Sequence of chain 2.B:
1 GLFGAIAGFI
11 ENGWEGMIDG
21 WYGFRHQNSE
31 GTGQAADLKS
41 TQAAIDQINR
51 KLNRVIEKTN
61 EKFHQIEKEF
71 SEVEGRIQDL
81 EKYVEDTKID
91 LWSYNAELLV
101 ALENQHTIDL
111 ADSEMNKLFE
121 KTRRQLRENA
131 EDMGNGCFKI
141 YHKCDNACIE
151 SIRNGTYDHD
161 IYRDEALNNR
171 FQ

The protein below binds the small molecule below.
Small molecule (SMILES): CC(=O)N[C@@H]1[C@@H](O)[C@H](O)[C@@H](CO)O[C@H]1O

Binding-site contacts:
Ligand atom O7 contacts residue ASN154 of chain 2.B at 3.1 Å (h-bond).
Ligand atom N2 contacts residue THR156 of chain 2.B at 4.1 Å.
Ligand atom C6 contacts residue ALA147 of chain 2.B at 3.2 Å (hydrophobic).
Ligand atom C2 contacts residue ASN154 of chain 2.B at 2.5 Å.
Ligand atom C1 contacts residue THR156 of chain 2.B at 3.5 Å.
Ligand atom O5 contacts residue GLU150 of chain 2.B at 3.1 Å.
Ligand atom C5 contacts residue ASN154 of chain 2.B at 3.7 Å.
Ligand atom C5 contacts residue GLU150 of chain 2.B at 4.2 Å.
Ligand atom O5 contacts residue SER151 of chain 2.B at 3.2 Å (h-bond).
Ligand atom C3 contacts residue ASN154 of chain 2.B at 3.8 Å.
Ligand atom C1 contacts residue ASN154 of chain 2.B at 1.5 Å.
Ligand atom O5 contacts residue THR156 of chain 2.B at 4.3 Å.
Ligand atom C4 contacts residue ASN154 of chain 2.B at 4.2 Å.
Ligand atom C7 contacts residue ASN154 of chain 2.B at 3.4 Å.
Ligand atom N2 contacts residue ASN154 of chain 2.B at 2.9 Å (h-bond).
Ligand atom O6 contacts residue ALA147 of chain 2.B at 3.5 Å (h-bond).
Ligand atom O6 contacts residue SER151 of chain 2.B at 4.5 Å.
Ligand atom O6 contacts residue GLU150 of chain 2.B at 3.3 Å.
Ligand atom C2 contacts residue THR156 of chain 2.B at 4.3 Å.
Ligand atom C6 contacts residue SER151 of chain 2.B at 4.1 Å.
Ligand atom C6 contacts residue GLU150 of chain 2.B at 4.0 Å.
Ligand atom C1 contacts residue GLU150 of chain 2.B at 3.9 Å.
Ligand atom C5 contacts residue ALA147 of chain 2.B at 4.2 Å (hydrophobic).
Ligand atom C1 contacts residue SER151 of chain 2.B at 3.5 Å.
Ligand atom O5 contacts residue ALA147 of chain 2.B at 4.2 Å.
Ligand atom C5 contacts residue SER151 of chain 2.B at 4.1 Å.
Ligand atom O5 contacts residue ASN154 of chain 2.B at 2.4 Å (h-bond).